Binding-site contacts:
Ligand atom C4 contacts residue LYS91 of chain 1.K at 3.4 Å.
Ligand atom C2 contacts residue LYS91 of chain 1.K at 1.4 Å.
Ligand atom C3 contacts residue LYS91 of chain 1.K at 2.6 Å.
Ligand atom C5 contacts residue TYR137 of chain 1.K at 2.8 Å (hydrophobic).
Ligand atom C1 contacts residue THR32 of chain 1.K at 3.2 Å.
Ligand atom C5 contacts residue ALA171 of chain 1.K at 3.4 Å (hydrophobic).
Ligand atom C5 contacts residue SER172 of chain 1.K at 4.3 Å.
Ligand atom C1 contacts residue THR33 of chain 1.K at 3.1 Å.
Ligand atom C3 contacts residue TYR137 of chain 1.K at 4.4 Å (hydrophobic).
Ligand atom C2 contacts residue THR33 of chain 1.K at 3.6 Å.
Ligand atom O4 contacts residue THR115 of chain 1.K at 2.7 Å (h-bond).
Ligand atom C4 contacts residue THR115 of chain 1.K at 3.9 Å.
Ligand atom C1 contacts residue LYS91 of chain 1.K at 2.4 Å.
Ligand atom C1 contacts residue ASP12 of chain 1.K at 2.7 Å.
Ligand atom O4 contacts residue ALA135 of chain 1.K at 3.8 Å.
Ligand atom C2 contacts residue ASP12 of chain 1.K at 3.9 Å.
Ligand atom C4 contacts residue ALA171 of chain 1.K at 3.7 Å (hydrophobic).
Ligand atom C3 contacts residue ASN34 of chain 1.K at 3.5 Å.
Ligand atom O4 contacts residue LYS91 of chain 1.K at 3.4 Å (salt-bridge).
Ligand atom C5 contacts residue ASN34 of chain 1.K at 4.2 Å.
Ligand atom C2 contacts residue ASN34 of chain 1.K at 4.0 Å.
Ligand atom C1 contacts residue ASN34 of chain 1.K at 3.8 Å.
Ligand atom C2 contacts residue THR32 of chain 1.K at 4.2 Å.
Ligand atom O4 contacts residue TYR137 of chain 1.K at 2.6 Å.
Ligand atom C4 contacts residue ASN34 of chain 1.K at 4.2 Å.
Ligand atom C3 contacts residue ALA171 of chain 1.K at 4.2 Å (hydrophobic).
Ligand atom C3 contacts residue ASP12 of chain 1.K at 3.9 Å.
Ligand atom C1 contacts residue ILE37 of chain 1.K at 4.5 Å (hydrophobic).
Ligand atom O4 contacts residue ALA171 of chain 1.K at 4.1 Å.
Ligand atom C4 contacts residue TYR137 of chain 1.K at 3.0 Å (hydrophobic).

This protein binds this small molecule.
Small molecule (SMILES): CC(=O)CC(C)=O

Sequence of chain 1.K:
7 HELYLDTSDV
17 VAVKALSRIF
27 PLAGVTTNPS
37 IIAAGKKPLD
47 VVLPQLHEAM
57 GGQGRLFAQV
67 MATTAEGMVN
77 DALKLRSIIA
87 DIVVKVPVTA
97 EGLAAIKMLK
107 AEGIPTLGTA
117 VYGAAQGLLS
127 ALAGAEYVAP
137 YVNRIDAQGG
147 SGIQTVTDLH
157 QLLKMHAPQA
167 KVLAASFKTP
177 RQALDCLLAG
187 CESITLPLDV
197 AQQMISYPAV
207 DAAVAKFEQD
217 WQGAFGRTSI